Sequence of chain 1.C:
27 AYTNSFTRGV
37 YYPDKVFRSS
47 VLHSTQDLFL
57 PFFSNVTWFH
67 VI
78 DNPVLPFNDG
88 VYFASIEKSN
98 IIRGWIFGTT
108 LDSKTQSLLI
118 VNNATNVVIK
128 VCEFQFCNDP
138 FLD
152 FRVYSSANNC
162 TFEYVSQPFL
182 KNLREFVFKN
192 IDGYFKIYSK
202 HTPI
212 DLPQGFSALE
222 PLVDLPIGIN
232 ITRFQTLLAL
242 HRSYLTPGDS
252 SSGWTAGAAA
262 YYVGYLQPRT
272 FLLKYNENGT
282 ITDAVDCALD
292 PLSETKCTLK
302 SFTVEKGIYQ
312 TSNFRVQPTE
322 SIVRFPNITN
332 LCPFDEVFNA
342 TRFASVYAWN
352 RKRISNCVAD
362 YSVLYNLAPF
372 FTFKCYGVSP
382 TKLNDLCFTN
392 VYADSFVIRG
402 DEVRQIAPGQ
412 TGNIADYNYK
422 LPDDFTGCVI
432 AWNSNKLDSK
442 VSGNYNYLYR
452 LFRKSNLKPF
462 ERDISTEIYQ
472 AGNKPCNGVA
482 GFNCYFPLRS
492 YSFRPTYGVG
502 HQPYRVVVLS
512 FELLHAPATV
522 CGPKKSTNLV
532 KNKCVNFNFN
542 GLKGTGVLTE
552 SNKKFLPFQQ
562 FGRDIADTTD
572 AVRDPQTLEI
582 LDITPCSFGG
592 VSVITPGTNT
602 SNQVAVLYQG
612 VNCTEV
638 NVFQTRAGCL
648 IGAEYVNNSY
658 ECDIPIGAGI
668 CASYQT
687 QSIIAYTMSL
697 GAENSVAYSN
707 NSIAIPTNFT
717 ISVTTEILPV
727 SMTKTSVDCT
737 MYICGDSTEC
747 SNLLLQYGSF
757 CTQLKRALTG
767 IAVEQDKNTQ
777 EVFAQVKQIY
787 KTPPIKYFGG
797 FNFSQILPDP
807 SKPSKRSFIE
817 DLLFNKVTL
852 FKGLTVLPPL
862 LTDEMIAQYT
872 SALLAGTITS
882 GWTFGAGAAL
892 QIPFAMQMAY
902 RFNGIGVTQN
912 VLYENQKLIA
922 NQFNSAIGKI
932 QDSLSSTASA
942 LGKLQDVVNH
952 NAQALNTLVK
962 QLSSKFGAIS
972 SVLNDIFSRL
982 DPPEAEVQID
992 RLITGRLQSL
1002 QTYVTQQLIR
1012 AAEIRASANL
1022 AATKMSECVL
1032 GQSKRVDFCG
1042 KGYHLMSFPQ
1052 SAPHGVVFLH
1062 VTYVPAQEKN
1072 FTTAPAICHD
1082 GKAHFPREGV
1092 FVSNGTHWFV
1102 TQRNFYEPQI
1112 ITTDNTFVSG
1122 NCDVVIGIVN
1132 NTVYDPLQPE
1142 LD

This small molecule binds to this protein.
Small molecule (SMILES): CC(=O)N[C@@H]1[C@@H](O)[C@H](O)[C@@H](CO)O[C@H]1O

Binding-site contacts:
Ligand atom N2 contacts residue ASN1131 of chain 1.C at 2.9 Å (h-bond).
Ligand atom C2 contacts residue ASN1131 of chain 1.C at 2.5 Å.
Ligand atom O5 contacts residue ASN1131 of chain 1.C at 2.3 Å (h-bond).
Ligand atom C5 contacts residue ASN1131 of chain 1.C at 3.6 Å.
Ligand atom C8 contacts residue ASN1131 of chain 1.C at 3.9 Å.
Ligand atom C3 contacts residue ASN1131 of chain 1.C at 3.8 Å.
Ligand atom C4 contacts residue ASN1131 of chain 1.C at 4.2 Å.
Ligand atom C7 contacts residue ASN1131 of chain 1.C at 3.5 Å.
Ligand atom C8 contacts residue VAL1130 of chain 1.C at 3.9 Å (hydrophobic).
Ligand atom C1 contacts residue ASN1131 of chain 1.C at 1.4 Å.
Ligand atom C8 contacts residue ILE1129 of chain 1.C at 3.5 Å (hydrophobic).
Ligand atom O7 contacts residue ASN1131 of chain 1.C at 3.6 Å (h-bond).